Binding-site contacts:
Ligand atom C2 contacts residue PHE198 of chain 1.A at 3.9 Å (hydrophobic).
Ligand atom C3 contacts residue HIS220 of chain 1.A at 4.0 Å.
Ligand atom C5 contacts residue PHE198 of chain 1.A at 4.0 Å (hydrophobic).
Ligand atom O4 contacts residue FE1 of chain 1.B at 2.1 Å.
Ligand atom C1 contacts residue HIS252 of chain 1.A at 3.5 Å.
Ligand atom O4 contacts residue PHE273 of chain 1.A at 3.5 Å.
Ligand atom O3 contacts residue HIS220 of chain 1.A at 2.6 Å.
Ligand atom C5 contacts residue ILE254 of chain 1.A at 4.0 Å (hydrophobic).
Ligand atom C4 contacts residue FE1 of chain 1.B at 2.8 Å.
Ligand atom O4 contacts residue HIS206 of chain 1.A at 2.9 Å (h-bond).
Ligand atom C4 contacts residue GLU271 of chain 1.A at 3.8 Å.
Ligand atom O3 contacts residue TYR261 of chain 1.A at 2.8 Å (h-bond).
Ligand atom C6 contacts residue PHE198 of chain 1.A at 3.6 Å (hydrophobic).
Ligand atom C2 contacts residue TYR261 of chain 1.A at 3.3 Å (hydrophobic).
Ligand atom C5 contacts residue HIS206 of chain 1.A at 3.5 Å.
Ligand atom C5 contacts residue THR255 of chain 1.A at 3.4 Å.
Ligand atom C6 contacts residue ILE254 of chain 1.A at 3.4 Å (hydrophobic).
Ligand atom O4 contacts residue GLU271 of chain 1.A at 3.1 Å (salt-bridge).
Ligand atom C3 contacts residue FE1 of chain 1.B at 2.8 Å.
Ligand atom C contacts residue HIS252 of chain 1.A at 3.7 Å.
Ligand atom C contacts residue ALA297 of chain 1.A at 3.5 Å (hydrophobic).
Ligand atom C4 contacts residue HIS206 of chain 1.A at 3.4 Å.
Ligand atom C5 contacts residue HIS252 of chain 1.A at 3.4 Å.
Ligand atom O3 contacts residue HIS150 of chain 1.A at 4.0 Å.
Ligand atom C5 contacts residue PHE273 of chain 1.A at 3.9 Å (hydrophobic).
Ligand atom C2 contacts residue HIS252 of chain 1.A at 3.5 Å.
Ligand atom O4 contacts residue HIS150 of chain 1.A at 2.7 Å (h-bond).
Ligand atom O3 contacts residue GLU271 of chain 1.A at 3.4 Å (salt-bridge).
Ligand atom C3 contacts residue HIS252 of chain 1.A at 3.5 Å.
Ligand atom C4 contacts residue HIS252 of chain 1.A at 3.6 Å.
Ligand atom O3 contacts residue HIS252 of chain 1.A at 4.0 Å.
Ligand atom C contacts residue ILE254 of chain 1.A at 3.8 Å (hydrophobic).
Ligand atom C1 contacts residue PHE198 of chain 1.A at 3.6 Å (hydrophobic).
Ligand atom C3 contacts residue TYR261 of chain 1.A at 3.3 Å (hydrophobic).
Ligand atom O3 contacts residue FE1 of chain 1.B at 2.0 Å.
Ligand atom C4 contacts residue HIS150 of chain 1.A at 3.9 Å.
Ligand atom C contacts residue ILE298 of chain 1.A at 3.6 Å (hydrophobic).
Ligand atom C contacts residue PHE198 of chain 1.A at 3.6 Å (hydrophobic).
Ligand atom C6 contacts residue HIS252 of chain 1.A at 3.4 Å.
Ligand atom C6 contacts residue THR255 of chain 1.A at 3.6 Å.

This protein binds this small molecule.
Small molecule (SMILES): Cc1ccc(O)c(O)c1

Sequence of chain 1.A:
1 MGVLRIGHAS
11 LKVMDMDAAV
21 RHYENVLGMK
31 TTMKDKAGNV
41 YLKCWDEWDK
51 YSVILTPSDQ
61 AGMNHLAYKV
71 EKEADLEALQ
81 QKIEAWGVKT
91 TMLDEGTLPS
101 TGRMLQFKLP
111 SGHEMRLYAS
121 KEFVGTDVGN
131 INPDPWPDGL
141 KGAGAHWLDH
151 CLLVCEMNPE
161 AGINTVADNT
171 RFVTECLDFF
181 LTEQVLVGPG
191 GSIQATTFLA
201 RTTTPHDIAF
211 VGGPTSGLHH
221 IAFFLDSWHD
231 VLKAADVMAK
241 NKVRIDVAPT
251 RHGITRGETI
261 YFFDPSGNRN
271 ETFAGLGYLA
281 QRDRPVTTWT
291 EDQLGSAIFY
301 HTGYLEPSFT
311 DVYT